Binding-site contacts:
Ligand atom C7 contacts residue GLU1 of chain 1.B at 4.0 Å.
Ligand atom O7 contacts residue GLU1 of chain 1.B at 3.0 Å (salt-bridge).
Ligand atom C2 contacts residue ASN32 of chain 1.B at 2.5 Å.
Ligand atom O5 contacts residue ASN32 of chain 1.B at 2.2 Å (h-bond).
Ligand atom O6 contacts residue CYS9 of chain 1.B at 2.7 Å (h-bond).
Ligand atom C4 contacts residue ASN32 of chain 1.B at 4.2 Å.
Ligand atom N2 contacts residue ASN32 of chain 1.B at 3.0 Å (h-bond).
Ligand atom C7 contacts residue ASN32 of chain 1.B at 3.9 Å.
Ligand atom C5 contacts residue CYS9 of chain 1.B at 4.2 Å (hydrophobic).
Ligand atom C4 contacts residue GLU3 of chain 1.B at 4.4 Å.
Ligand atom C4 contacts residue GLU1 of chain 1.B at 4.1 Å.
Ligand atom O4 contacts residue PHE30 of chain 1.B at 4.3 Å.
Ligand atom C1 contacts residue THR34 of chain 1.B at 3.8 Å.
Ligand atom O6 contacts residue ALA11 of chain 1.B at 3.7 Å.
Ligand atom C5 contacts residue ASN32 of chain 1.B at 3.6 Å.
Ligand atom C1 contacts residue PHE30 of chain 1.B at 4.3 Å (hydrophobic).
Ligand atom O4 contacts residue CYS9 of chain 1.B at 3.7 Å.
Ligand atom N2 contacts residue GLU1 of chain 1.B at 4.3 Å.
Ligand atom C3 contacts residue ASN32 of chain 1.B at 3.8 Å.
Ligand atom O7 contacts residue ASN32 of chain 1.B at 4.3 Å.
Ligand atom C3 contacts residue GLU1 of chain 1.B at 4.0 Å.
Ligand atom C5 contacts residue PHE30 of chain 1.B at 3.7 Å (hydrophobic).
Ligand atom C6 contacts residue CYS9 of chain 1.B at 3.4 Å (hydrophobic).
Ligand atom O3 contacts residue GLU1 of chain 1.B at 3.4 Å (salt-bridge).
Ligand atom C4 contacts residue CYS9 of chain 1.B at 3.9 Å (hydrophobic).
Ligand atom C6 contacts residue GLU48 of chain 1.B at 4.3 Å.
Ligand atom C7 contacts residue THR34 of chain 1.B at 4.0 Å.
Ligand atom O3 contacts residue GLU3 of chain 1.B at 3.5 Å (salt-bridge).
Ligand atom C2 contacts residue GLU1 of chain 1.B at 3.7 Å.
Ligand atom C1 contacts residue ASN32 of chain 1.B at 1.4 Å.
Ligand atom N2 contacts residue THR34 of chain 1.B at 3.1 Å (h-bond).
Ligand atom C6 contacts residue PHE30 of chain 1.B at 3.5 Å (hydrophobic).
Ligand atom O5 contacts residue PHE30 of chain 1.B at 4.0 Å.
Ligand atom O6 contacts residue GLY10 of chain 1.B at 4.0 Å.
Ligand atom C8 contacts residue THR34 of chain 1.B at 3.9 Å.
Ligand atom O6 contacts residue ILE12 of chain 1.B at 3.4 Å.
Ligand atom C2 contacts residue THR34 of chain 1.B at 4.0 Å.
Ligand atom C6 contacts residue ILE12 of chain 1.B at 3.9 Å (hydrophobic).

The small molecule below binds the protein below.
Small molecule (SMILES): CC(=O)N[C@@H]1[C@@H](O)[C@H](O)[C@@H](CO)O[C@H]1O

Sequence of chain 1.B:
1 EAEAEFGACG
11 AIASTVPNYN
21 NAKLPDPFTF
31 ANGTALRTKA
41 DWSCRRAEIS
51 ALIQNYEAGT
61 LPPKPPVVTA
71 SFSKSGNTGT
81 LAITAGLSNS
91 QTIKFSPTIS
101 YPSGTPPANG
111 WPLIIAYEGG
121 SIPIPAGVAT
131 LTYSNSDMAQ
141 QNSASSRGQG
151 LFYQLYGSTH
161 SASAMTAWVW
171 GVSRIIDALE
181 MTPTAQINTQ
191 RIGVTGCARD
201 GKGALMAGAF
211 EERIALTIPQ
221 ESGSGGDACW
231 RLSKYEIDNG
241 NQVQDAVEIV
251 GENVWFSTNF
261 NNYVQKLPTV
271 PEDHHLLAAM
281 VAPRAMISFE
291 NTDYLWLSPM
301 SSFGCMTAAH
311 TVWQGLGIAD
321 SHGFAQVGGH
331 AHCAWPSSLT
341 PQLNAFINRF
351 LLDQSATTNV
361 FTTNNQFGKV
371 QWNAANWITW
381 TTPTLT